The small molecule below binds the protein below.
Small molecule (SMILES): CC(=O)N[C@@H]1[C@@H](O)[C@H](O)[C@@H](CO)O[C@H]1O

Sequence of chain 1.B:
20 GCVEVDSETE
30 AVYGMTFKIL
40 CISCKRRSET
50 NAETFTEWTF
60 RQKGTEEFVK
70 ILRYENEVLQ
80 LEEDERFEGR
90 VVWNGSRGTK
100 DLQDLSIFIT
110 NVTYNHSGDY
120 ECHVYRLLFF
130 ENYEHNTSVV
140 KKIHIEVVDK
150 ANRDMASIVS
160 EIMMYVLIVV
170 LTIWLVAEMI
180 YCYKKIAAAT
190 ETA

Binding-site contacts:
Ligand atom C8 contacts residue ASN110 of chain 1.B at 4.4 Å.
Ligand atom C1 contacts residue ASN110 of chain 1.B at 1.5 Å.
Ligand atom C5 contacts residue ASN110 of chain 1.B at 3.7 Å.
Ligand atom C7 contacts residue ASN110 of chain 1.B at 3.3 Å.
Ligand atom C8 contacts residue GLY33 of chain 1.B at 3.6 Å.
Ligand atom N2 contacts residue ASN110 of chain 1.B at 3.0 Å (h-bond).
Ligand atom C7 contacts residue GLY33 of chain 1.B at 4.4 Å.
Ligand atom C4 contacts residue ASN110 of chain 1.B at 4.4 Å.
Ligand atom C3 contacts residue ASN110 of chain 1.B at 3.9 Å.
Ligand atom O7 contacts residue ASN110 of chain 1.B at 3.3 Å (h-bond).
Ligand atom O5 contacts residue ASN110 of chain 1.B at 2.5 Å (h-bond).
Ligand atom N2 contacts residue GLY33 of chain 1.B at 4.3 Å.
Ligand atom C2 contacts residue ASN110 of chain 1.B at 2.6 Å.